Binding-site contacts:
Ligand atom C13 contacts residue VAL109 of chain 1.B at 3.9 Å (hydrophobic).
Ligand atom C17 contacts residue GLU108 of chain 1.B at 3.7 Å.
Ligand atom N3 contacts residue ASN103 of chain 1.B at 3.1 Å (h-bond).
Ligand atom O1 contacts residue LEU57 of chain 1.B at 3.5 Å.
Ligand atom N1 contacts residue CYS99 of chain 1.B at 4.0 Å.
Ligand atom C5 contacts residue LEU57 of chain 1.B at 3.8 Å (hydrophobic).
Ligand atom C1 contacts residue PHE46 of chain 1.B at 3.9 Å (hydrophobic).
Ligand atom C25 contacts residue LEU55 of chain 1.B at 4.0 Å (hydrophobic).
Ligand atom O1 contacts residue ASN103 of chain 1.B at 3.7 Å.
Ligand atom C16 contacts residue TRP44 of chain 1.B at 3.8 Å (hydrophobic).
Ligand atom C5 contacts residue ASN103 of chain 1.B at 3.8 Å.
Ligand atom O1 contacts residue TYR102 of chain 1.B at 3.9 Å.
Ligand atom C24 contacts residue PRO45 of chain 1.B at 3.7 Å (hydrophobic).
Ligand atom C18 contacts residue GLU108 of chain 1.B at 3.9 Å.
Ligand atom C22 contacts residue TRP44 of chain 1.B at 3.7 Å (hydrophobic).
Ligand atom C3 contacts residue ASN103 of chain 1.B at 4.1 Å.
Ligand atom C16 contacts residue MET112 of chain 1.B at 3.8 Å (hydrophobic).
Ligand atom C15 contacts residue VAL109 of chain 1.B at 3.6 Å (hydrophobic).
Ligand atom C19 contacts residue HIS107 of chain 1.B at 3.8 Å.
Ligand atom C24 contacts residue LEU55 of chain 1.B at 3.9 Å (hydrophobic).
Ligand atom N4 contacts residue VAL109 of chain 1.B at 4.0 Å.
Ligand atom N1 contacts residue ASN103 of chain 1.B at 3.6 Å (h-bond).
Ligand atom C15 contacts residue TRP44 of chain 1.B at 3.9 Å (hydrophobic).
Ligand atom O2 contacts residue LEU57 of chain 1.B at 3.9 Å.
Ligand atom C1 contacts residue VAL50 of chain 1.B at 3.9 Å (hydrophobic).
Ligand atom C6 contacts residue LEU57 of chain 1.B at 3.7 Å (hydrophobic).
Ligand atom C1 contacts residue PRO45 of chain 1.B at 3.5 Å (hydrophobic).
Ligand atom C23 contacts residue PRO45 of chain 1.B at 3.8 Å (hydrophobic).
Ligand atom C15 contacts residue PRO45 of chain 1.B at 4.0 Å (hydrophobic).
Ligand atom N2 contacts residue ASN103 of chain 1.B at 3.0 Å (h-bond).
Ligand atom C2 contacts residue VAL109 of chain 1.B at 4.0 Å (hydrophobic).
Ligand atom N5 contacts residue VAL109 of chain 1.B at 3.9 Å.
Ligand atom C21 contacts residue TRP44 of chain 1.B at 4.0 Å (hydrophobic).
Ligand atom C14 contacts residue VAL109 of chain 1.B at 3.8 Å (hydrophobic).
Ligand atom C8 contacts residue HIS107 of chain 1.B at 3.7 Å.
Ligand atom C9 contacts residue HIS107 of chain 1.B at 3.6 Å.
Ligand atom C6 contacts residue LEU55 of chain 1.B at 4.1 Å (hydrophobic).
Ligand atom N4 contacts residue HIS107 of chain 1.B at 4.1 Å.
Ligand atom N2 contacts residue VAL109 of chain 1.B at 4.1 Å.
Ligand atom C23 contacts residue LEU55 of chain 1.B at 4.0 Å (hydrophobic).

Sequence of chain 1.B:
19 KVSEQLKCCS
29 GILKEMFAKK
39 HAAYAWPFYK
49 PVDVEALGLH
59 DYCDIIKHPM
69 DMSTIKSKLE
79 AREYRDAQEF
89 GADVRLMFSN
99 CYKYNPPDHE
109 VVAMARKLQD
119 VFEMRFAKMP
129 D

A small-molecule ligand and the protein it binds are described below.
Small molecule (SMILES): Cc1nnc2n1-c1ccccc1C(c1ccccc1)=N[C@H]2NC(=O)OCc1ccccc1